Sequence of chain 1.A:
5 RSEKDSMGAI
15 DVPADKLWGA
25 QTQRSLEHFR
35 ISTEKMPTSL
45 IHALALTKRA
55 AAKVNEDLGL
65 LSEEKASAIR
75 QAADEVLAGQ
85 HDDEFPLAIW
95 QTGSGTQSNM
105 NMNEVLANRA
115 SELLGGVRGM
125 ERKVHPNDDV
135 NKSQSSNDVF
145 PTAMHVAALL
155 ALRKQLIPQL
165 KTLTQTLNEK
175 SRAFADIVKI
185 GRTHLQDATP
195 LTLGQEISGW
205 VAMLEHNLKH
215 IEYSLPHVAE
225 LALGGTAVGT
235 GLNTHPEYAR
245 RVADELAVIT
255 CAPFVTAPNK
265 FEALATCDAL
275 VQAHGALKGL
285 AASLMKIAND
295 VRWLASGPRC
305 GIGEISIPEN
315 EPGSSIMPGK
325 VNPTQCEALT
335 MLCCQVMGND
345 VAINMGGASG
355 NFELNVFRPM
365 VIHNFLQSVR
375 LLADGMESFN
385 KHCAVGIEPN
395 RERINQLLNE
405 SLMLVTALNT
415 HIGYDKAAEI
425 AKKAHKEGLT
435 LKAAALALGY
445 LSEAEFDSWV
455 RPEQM

A small-molecule ligand and the protein it binds are described below.
Small molecule (SMILES): O=C(O)c1cc(C(=O)O)c(C(=O)O)cc1C(=O)O

Sequence of chain 1.B:
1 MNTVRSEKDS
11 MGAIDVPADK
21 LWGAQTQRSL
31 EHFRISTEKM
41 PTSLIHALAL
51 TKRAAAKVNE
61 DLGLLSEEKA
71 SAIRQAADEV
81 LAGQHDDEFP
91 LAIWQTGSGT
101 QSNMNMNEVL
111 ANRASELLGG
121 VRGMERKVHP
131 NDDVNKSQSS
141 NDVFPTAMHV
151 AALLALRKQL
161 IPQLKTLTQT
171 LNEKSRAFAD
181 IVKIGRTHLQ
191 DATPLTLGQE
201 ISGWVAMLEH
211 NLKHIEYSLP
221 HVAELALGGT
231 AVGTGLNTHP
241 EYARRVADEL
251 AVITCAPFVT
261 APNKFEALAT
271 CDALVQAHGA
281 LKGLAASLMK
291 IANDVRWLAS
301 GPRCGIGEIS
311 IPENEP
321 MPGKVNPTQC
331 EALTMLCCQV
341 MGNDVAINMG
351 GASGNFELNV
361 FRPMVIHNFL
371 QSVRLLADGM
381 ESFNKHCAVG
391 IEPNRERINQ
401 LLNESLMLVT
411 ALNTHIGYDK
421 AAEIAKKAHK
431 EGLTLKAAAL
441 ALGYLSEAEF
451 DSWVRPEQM

Binding-site contacts:
Ligand atom C8 contacts residue THR187 of chain 1.A at 4.1 Å.
Ligand atom C5 contacts residue ASN141 of chain 2.B at 3.7 Å.
Ligand atom C7 contacts residue ASN326 of chain 1.B at 4.0 Å.
Ligand atom O3 contacts residue ASN131 of chain 2.B at 4.0 Å.
Ligand atom O5 contacts residue HIS188 of chain 1.A at 4.2 Å.
Ligand atom C9 contacts residue ALA231 of chain 2.B at 4.3 Å (hydrophobic).
Ligand atom C8 contacts residue ASN141 of chain 2.B at 4.0 Å.
Ligand atom O6 contacts residue ASN326 of chain 1.B at 3.8 Å.
Ligand atom C9 contacts residue SER139 of chain 2.B at 3.5 Å.
Ligand atom O2 contacts residue MET321 of chain 1.B at 4.3 Å.
Ligand atom C6 contacts residue SER140 of chain 2.B at 3.9 Å.
Ligand atom C2 contacts residue SER140 of chain 2.B at 4.0 Å.
Ligand atom O6 contacts residue THR100 of chain 2.B at 4.2 Å.
Ligand atom C3 contacts residue ASN141 of chain 2.B at 3.6 Å.
Ligand atom O4 contacts residue SER140 of chain 2.B at 2.6 Å (h-bond).
Ligand atom O1 contacts residue ALA231 of chain 2.B at 3.6 Å.
Ligand atom C4 contacts residue THR100 of chain 2.B at 4.1 Å.
Ligand atom O5 contacts residue THR100 of chain 2.B at 2.7 Å (h-bond).
Ligand atom O7 contacts residue LYS324 of chain 1.B at 3.7 Å.
Ligand atom O1 contacts residue SER140 of chain 2.B at 4.1 Å.
Ligand atom C10 contacts residue ASN135 of chain 2.B at 4.2 Å.
Ligand atom O8 contacts residue ASN326 of chain 1.B at 2.9 Å (h-bond).
Ligand atom C7 contacts residue THR100 of chain 2.B at 3.6 Å.
Ligand atom O3 contacts residue ASN135 of chain 2.B at 4.0 Å.
Ligand atom C1 contacts residue SER139 of chain 2.B at 4.0 Å.
Ligand atom O5 contacts residue SER98 of chain 2.B at 4.2 Å.
Ligand atom C10 contacts residue SER139 of chain 2.B at 4.3 Å.
Ligand atom O8 contacts residue HIS188 of chain 1.A at 3.9 Å.
Ligand atom O5 contacts residue ASN326 of chain 1.B at 3.7 Å.
Ligand atom O4 contacts residue SER139 of chain 2.B at 3.3 Å.
Ligand atom O7 contacts residue HIS188 of chain 1.A at 3.8 Å.
Ligand atom O4 contacts residue ASN135 of chain 2.B at 3.4 Å (h-bond).
Ligand atom O7 contacts residue THR187 of chain 1.A at 3.0 Å (h-bond).
Ligand atom C8 contacts residue HIS188 of chain 1.A at 4.1 Å.
Ligand atom C8 contacts residue LYS324 of chain 1.B at 3.7 Å.
Ligand atom O1 contacts residue SER139 of chain 2.B at 2.4 Å (h-bond).
Ligand atom O7 contacts residue ASN141 of chain 2.B at 3.2 Å (h-bond).
Ligand atom O8 contacts residue LYS324 of chain 1.B at 3.1 Å.
Ligand atom C8 contacts residue ASN326 of chain 1.B at 4.0 Å.
Ligand atom C10 contacts residue SER140 of chain 2.B at 3.7 Å.

Sequence of chain 2.B:
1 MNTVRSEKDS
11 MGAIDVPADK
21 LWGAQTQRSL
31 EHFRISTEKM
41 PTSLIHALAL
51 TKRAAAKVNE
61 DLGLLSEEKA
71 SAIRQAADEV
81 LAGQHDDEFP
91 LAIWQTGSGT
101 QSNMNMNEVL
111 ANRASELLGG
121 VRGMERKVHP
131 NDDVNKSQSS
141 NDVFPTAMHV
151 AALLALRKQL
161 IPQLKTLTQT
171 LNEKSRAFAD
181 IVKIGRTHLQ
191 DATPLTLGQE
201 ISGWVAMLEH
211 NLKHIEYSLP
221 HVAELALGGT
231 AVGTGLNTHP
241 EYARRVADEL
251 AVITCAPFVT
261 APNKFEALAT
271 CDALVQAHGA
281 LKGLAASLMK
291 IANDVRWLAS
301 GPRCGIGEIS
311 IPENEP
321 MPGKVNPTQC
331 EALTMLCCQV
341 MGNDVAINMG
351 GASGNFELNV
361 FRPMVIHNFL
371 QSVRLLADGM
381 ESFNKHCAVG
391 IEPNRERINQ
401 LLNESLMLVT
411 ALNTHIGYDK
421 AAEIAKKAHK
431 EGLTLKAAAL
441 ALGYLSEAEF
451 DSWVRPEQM